Sequence of chain 6.B:
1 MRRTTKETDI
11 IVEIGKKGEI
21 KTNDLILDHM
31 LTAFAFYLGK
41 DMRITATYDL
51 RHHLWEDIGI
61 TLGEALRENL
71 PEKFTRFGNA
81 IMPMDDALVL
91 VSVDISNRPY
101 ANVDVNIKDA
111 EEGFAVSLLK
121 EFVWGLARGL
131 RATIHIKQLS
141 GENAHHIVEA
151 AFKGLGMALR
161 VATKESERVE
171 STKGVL

A small-molecule ligand and the protein it binds are described below.
Small molecule (SMILES): O=P(O)(O)C[C@@H](O)Cn1cncn1

Sequence of chain 7.C:
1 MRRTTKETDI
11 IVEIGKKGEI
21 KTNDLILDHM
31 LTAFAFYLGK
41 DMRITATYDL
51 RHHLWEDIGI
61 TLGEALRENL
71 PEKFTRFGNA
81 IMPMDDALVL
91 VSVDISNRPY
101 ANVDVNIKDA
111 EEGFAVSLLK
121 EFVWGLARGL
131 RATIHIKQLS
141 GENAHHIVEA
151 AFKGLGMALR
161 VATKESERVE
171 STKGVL

Sequence of chain 3.C:
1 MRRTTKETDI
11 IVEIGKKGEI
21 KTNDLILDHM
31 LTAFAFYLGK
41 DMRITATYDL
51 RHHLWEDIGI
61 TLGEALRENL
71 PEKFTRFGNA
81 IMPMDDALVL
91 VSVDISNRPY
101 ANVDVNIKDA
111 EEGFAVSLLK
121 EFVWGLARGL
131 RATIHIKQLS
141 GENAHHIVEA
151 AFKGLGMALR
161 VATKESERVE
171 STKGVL

Binding-site contacts:
Ligand atom O11 contacts residue SER171 of chain 7.C at 2.6 Å (h-bond).
Ligand atom N1 contacts residue HIS145 of chain 6.B at 3.1 Å (h-bond).
Ligand atom O10 contacts residue ARG98 of chain 7.C at 2.8 Å (salt-bridge).
Ligand atom C5 contacts residue HIS53 of chain 3.C at 3.6 Å.
Ligand atom C3 contacts residue ARG98 of chain 7.C at 3.8 Å.
Ligand atom O12 contacts residue ARG98 of chain 7.C at 3.2 Å (salt-bridge).
Ligand atom C5 contacts residue MN1 of chain 7.J at 3.3 Å.
Ligand atom N1 contacts residue HIS53 of chain 3.C at 3.4 Å (h-bond).
Ligand atom O13 contacts residue HIS29 of chain 6.B at 3.2 Å (h-bond).
Ligand atom O12 contacts residue LYS153 of chain 6.B at 2.8 Å (salt-bridge).
Ligand atom O12 contacts residue ARG76 of chain 7.C at 2.9 Å (salt-bridge).
Ligand atom N4 contacts residue HIS146 of chain 6.B at 3.4 Å (h-bond).
Ligand atom O13 contacts residue MN1 of chain 7.J at 2.3 Å.
Ligand atom C5 contacts residue MN1 of chain 7.K at 3.3 Å.
Ligand atom P9 contacts residue SER171 of chain 7.C at 3.7 Å.
Ligand atom C7 contacts residue GLU149 of chain 6.B at 3.6 Å.
Ligand atom C6 contacts residue MET84 of chain 6.B at 3.6 Å (hydrophobic).
Ligand atom C3 contacts residue MET84 of chain 6.B at 3.7 Å (hydrophobic).
Ligand atom N2 contacts residue MET84 of chain 6.B at 3.5 Å (h-bond).
Ligand atom C5 contacts residue HIS52 of chain 3.C at 3.2 Å.
Ligand atom C5 contacts residue HIS145 of chain 6.B at 3.3 Å.
Ligand atom C8 contacts residue GLU149 of chain 6.B at 3.5 Å.
Ligand atom O10 contacts residue LYS173 of chain 7.C at 2.7 Å (salt-bridge).
Ligand atom N2 contacts residue MN1 of chain 7.J at 3.2 Å.
Ligand atom N2 contacts residue GLU149 of chain 6.B at 3.6 Å.
Ligand atom N1 contacts residue MN1 of chain 7.J at 2.2 Å.
Ligand atom N4 contacts residue GLU56 of chain 3.C at 3.1 Å (salt-bridge).
Ligand atom O13 contacts residue GLU7 of chain 3.C at 2.7 Å (salt-bridge).
Ligand atom P9 contacts residue ARG76 of chain 7.C at 3.7 Å.
Ligand atom N1 contacts residue GLU149 of chain 6.B at 3.1 Å (salt-bridge).
Ligand atom C6 contacts residue GLU149 of chain 6.B at 3.5 Å.
Ligand atom O13 contacts residue HIS53 of chain 3.C at 3.2 Å (h-bond).
Ligand atom N4 contacts residue HIS52 of chain 3.C at 3.1 Å (h-bond).
Ligand atom N4 contacts residue MN1 of chain 7.K at 2.3 Å.
Ligand atom C7 contacts residue MN1 of chain 7.J at 3.4 Å.
Ligand atom O11 contacts residue ARG76 of chain 7.C at 2.8 Å (salt-bridge).
Ligand atom C7 contacts residue GLU7 of chain 3.C at 3.5 Å.
Ligand atom C3 contacts residue MN1 of chain 7.K at 3.3 Å.
Ligand atom C6 contacts residue MN1 of chain 7.J at 3.5 Å.
Ligand atom O13 contacts residue GLU149 of chain 6.B at 3.2 Å (salt-bridge).